The protein below binds the small molecule below.
Small molecule (SMILES): C[C@@H]1C[C@H]2O[C@@H]2/C=C\C=C\C(=O)Cc2c(Cl)c(O)cc(O)c2C(=O)O1

Sequence of chain 1.A:
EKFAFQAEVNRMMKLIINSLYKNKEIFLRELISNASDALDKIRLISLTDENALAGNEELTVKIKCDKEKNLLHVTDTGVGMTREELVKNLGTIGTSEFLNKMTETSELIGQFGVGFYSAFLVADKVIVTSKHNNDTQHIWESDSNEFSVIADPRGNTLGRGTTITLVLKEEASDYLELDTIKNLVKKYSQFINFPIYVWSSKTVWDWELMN

Binding-site contacts:
Ligand atom C5 contacts residue ILE183 of chain 1.A at 3.6 Å (hydrophobic).
Ligand atom C18 contacts residue ASN98 of chain 1.A at 3.3 Å.
Ligand atom O3 contacts residue ASP85 of chain 1.A at 2.5 Å (salt-bridge).
Ligand atom C5 contacts residue ASN43 of chain 1.A at 3.6 Å.
Ligand atom C1 contacts residue ALA47 of chain 1.A at 4.0 Å (hydrophobic).
Ligand atom O4 contacts residue ILE183 of chain 1.A at 3.3 Å.
Ligand atom O2 contacts residue GLY89 of chain 1.A at 4.0 Å.
Ligand atom O3 contacts residue THR181 of chain 1.A at 3.9 Å.
Ligand atom C14 contacts residue ASP46 of chain 1.A at 3.5 Å.
Ligand atom C4 contacts residue ASP85 of chain 1.A at 3.4 Å.
Ligand atom O6 contacts residue PG41 of chain 1.F at 3.4 Å.
Ligand atom C15 contacts residue LYS50 of chain 1.A at 4.0 Å.
Ligand atom C3 contacts residue ALA47 of chain 1.A at 4.0 Å (hydrophobic).
Ligand atom C3 contacts residue ASP85 of chain 1.A at 3.4 Å.
Ligand atom C8 contacts residue MET90 of chain 1.A at 3.6 Å (hydrophobic).
Ligand atom O4 contacts residue LEU40 of chain 1.A at 3.7 Å.
Ligand atom C1 contacts residue MET90 of chain 1.A at 3.9 Å (hydrophobic).
Ligand atom O3 contacts residue ALA47 of chain 1.A at 3.1 Å.
Ligand atom C6 contacts residue ASN43 of chain 1.A at 3.9 Å.
Ligand atom O2 contacts residue THR181 of chain 1.A at 3.4 Å (h-bond).
Ligand atom C17 contacts residue VAL88 of chain 1.A at 4.1 Å (hydrophobic).
Ligand atom C12 contacts residue ASN43 of chain 1.A at 3.8 Å.
Ligand atom C7 contacts residue MET90 of chain 1.A at 3.9 Å (hydrophobic).
Ligand atom C14 contacts residue ALA47 of chain 1.A at 4.0 Å (hydrophobic).
Ligand atom C10 contacts residue ASN43 of chain 1.A at 3.9 Å.
Ligand atom C16 contacts residue ALA47 of chain 1.A at 4.0 Å (hydrophobic).
Ligand atom O5 contacts residue LEU99 of chain 1.A at 3.4 Å.
Ligand atom O2 contacts residue MET90 of chain 1.A at 3.7 Å.
Ligand atom O6 contacts residue LYS50 of chain 1.A at 3.0 Å.
Ligand atom O5 contacts residue ASN98 of chain 1.A at 3.8 Å.
Ligand atom CL1 contacts residue PHE135 of chain 1.A at 3.1 Å.
Ligand atom C6 contacts residue ILE183 of chain 1.A at 4.1 Å (hydrophobic).
Ligand atom C2 contacts residue MET90 of chain 1.A at 4.0 Å (hydrophobic).
Ligand atom C18 contacts residue MET90 of chain 1.A at 3.7 Å (hydrophobic).
Ligand atom CL1 contacts residue ASN43 of chain 1.A at 3.5 Å.
Ligand atom C4 contacts residue ASN43 of chain 1.A at 3.9 Å.
Ligand atom O2 contacts residue ALA47 of chain 1.A at 4.1 Å.
Ligand atom O4 contacts residue ASN43 of chain 1.A at 3.7 Å.
Ligand atom C13 contacts residue ASP46 of chain 1.A at 3.5 Å.
Ligand atom C16 contacts residue VAL88 of chain 1.A at 3.9 Å (hydrophobic).